Sequence of chain 2.A:
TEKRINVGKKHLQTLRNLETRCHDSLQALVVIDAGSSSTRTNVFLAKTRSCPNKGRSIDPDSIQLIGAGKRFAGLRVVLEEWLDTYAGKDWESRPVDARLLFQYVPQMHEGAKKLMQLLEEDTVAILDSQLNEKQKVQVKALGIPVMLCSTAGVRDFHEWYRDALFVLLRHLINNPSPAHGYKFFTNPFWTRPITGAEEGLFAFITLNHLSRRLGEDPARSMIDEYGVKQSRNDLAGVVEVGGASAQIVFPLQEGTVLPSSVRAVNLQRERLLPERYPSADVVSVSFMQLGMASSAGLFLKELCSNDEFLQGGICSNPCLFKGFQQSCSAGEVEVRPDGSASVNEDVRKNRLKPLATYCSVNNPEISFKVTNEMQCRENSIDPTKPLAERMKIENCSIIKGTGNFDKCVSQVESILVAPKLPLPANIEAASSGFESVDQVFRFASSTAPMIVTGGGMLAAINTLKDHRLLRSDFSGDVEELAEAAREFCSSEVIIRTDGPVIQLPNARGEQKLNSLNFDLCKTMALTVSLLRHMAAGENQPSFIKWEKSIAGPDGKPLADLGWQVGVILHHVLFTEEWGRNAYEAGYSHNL

A protein and the small-molecule ligand that binds it are described below.
Small molecule (SMILES): Nc1ncnc2c1ncn2[C@@H]1O[C@H](CO[P](=O)(O)O[P](=O)(O)NP(=O)(O)O)[C@@H](O)[C@H]1O

Binding-site contacts:
Ligand atom O1G contacts residue ALA257 of chain 2.A at 3.5 Å (h-bond).
Ligand atom O1A contacts residue ARG53 of chain 2.A at 3.7 Å.
Ligand atom PG contacts residue MG1 of chain 2.F at 3.4 Å.
Ligand atom PG contacts residue THR164 of chain 2.A at 3.4 Å.
Ligand atom O5' contacts residue GLY256 of chain 2.A at 3.5 Å (h-bond).
Ligand atom PB contacts residue SER49 of chain 2.A at 3.8 Å.
Ligand atom N3B contacts residue SER49 of chain 2.A at 2.9 Å (h-bond).
Ligand atom N1 contacts residue ALA472 of chain 2.A at 3.7 Å.
Ligand atom O2A contacts residue MG1 of chain 2.F at 3.5 Å.
Ligand atom O3A contacts residue SER50 of chain 2.A at 3.4 Å (h-bond).
Ligand atom C5 contacts residue GLY469 of chain 2.A at 3.7 Å.
Ligand atom O3G contacts residue ALA165 of chain 2.A at 3.0 Å (h-bond).
Ligand atom O2B contacts residue MG1 of chain 2.F at 2.4 Å.
Ligand atom O3G contacts residue GLY166 of chain 2.A at 3.6 Å.
Ligand atom O3G contacts residue SER49 of chain 2.A at 3.1 Å (h-bond).
Ligand atom O2G contacts residue THR164 of chain 2.A at 3.2 Å (h-bond).
Ligand atom O2A contacts residue GLY255 of chain 2.A at 3.8 Å.
Ligand atom O3A contacts residue GLY256 of chain 2.A at 3.1 Å (h-bond).
Ligand atom N6 contacts residue ALA472 of chain 2.A at 3.5 Å.
Ligand atom N3B contacts residue GLY256 of chain 2.A at 3.2 Å (h-bond).
Ligand atom O1G contacts residue SER258 of chain 2.A at 3.3 Å (h-bond).
Ligand atom O1A contacts residue SER50 of chain 2.A at 3.6 Å (h-bond).
Ligand atom O5' contacts residue GLY255 of chain 2.A at 3.7 Å.
Ligand atom O1G contacts residue GLY255 of chain 2.A at 3.8 Å.
Ligand atom O4' contacts residue MET305 of chain 2.A at 3.4 Å.
Ligand atom O1B contacts residue ARG53 of chain 2.A at 3.1 Å (salt-bridge).
Ligand atom O1A contacts residue ARG84 of chain 2.A at 2.8 Å (salt-bridge).
Ligand atom O1B contacts residue GLY48 of chain 2.A at 3.5 Å.
Ligand atom O2B contacts residue ARG53 of chain 2.A at 3.0 Å (salt-bridge).
Ligand atom N7 contacts residue GLY468 of chain 2.A at 3.8 Å.
Ligand atom C2 contacts residue LEU529 of chain 2.A at 3.5 Å (hydrophobic).
Ligand atom O1B contacts residue SER50 of chain 2.A at 2.7 Å (h-bond).
Ligand atom PB contacts residue SER50 of chain 2.A at 3.7 Å.
Ligand atom PB contacts residue ARG53 of chain 2.A at 3.8 Å.
Ligand atom O2G contacts residue MG1 of chain 2.F at 2.0 Å.
Ligand atom O3G contacts residue THR164 of chain 2.A at 2.6 Å (h-bond).
Ligand atom O2G contacts residue GLU212 of chain 2.A at 3.2 Å (salt-bridge).
Ligand atom O1G contacts residue GLY256 of chain 2.A at 3.5 Å (h-bond).
Ligand atom PB contacts residue MG1 of chain 2.F at 3.8 Å.
Ligand atom O1B contacts residue SER49 of chain 2.A at 3.2 Å (h-bond).